Sequence of chain 1.J:
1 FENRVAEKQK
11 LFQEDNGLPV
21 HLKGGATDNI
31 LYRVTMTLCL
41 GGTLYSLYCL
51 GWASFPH

Binding-site contacts:
Ligand atom C4 contacts residue PHE55 of chain 1.J at 3.9 Å (hydrophobic).
Ligand atom C57 contacts residue HIS41 of chain 1.L at 3.2 Å.
Ligand atom C3 contacts residue PHE55 of chain 1.J at 4.2 Å (hydrophobic).
Ligand atom C31 contacts residue LEU113 of chain 1.A at 4.1 Å (hydrophobic).
Ligand atom O49 contacts residue ARG40 of chain 1.L at 3.0 Å (salt-bridge).
Ligand atom O61 contacts residue PHE55 of chain 1.J at 4.1 Å.
Ligand atom C31 contacts residue ALA34 of chain 1.L at 4.2 Å (hydrophobic).
Ligand atom O16 contacts residue HIS41 of chain 1.L at 4.1 Å.
Ligand atom C6 contacts residue ARG40 of chain 1.L at 4.0 Å.
Ligand atom O61 contacts residue HIS41 of chain 1.L at 2.5 Å (h-bond).
Ligand atom C57 contacts residue PHE55 of chain 1.J at 3.2 Å (hydrophobic).
Ligand atom O55 contacts residue ARG40 of chain 1.L at 3.9 Å.
Ligand atom O61 contacts residue LYS45 of chain 1.L at 3.7 Å.
Ligand atom C4 contacts residue LEU44 of chain 1.L at 4.2 Å (hydrophobic).
Ligand atom C28 contacts residue ILE38 of chain 1.L at 3.8 Å (hydrophobic).
Ligand atom C25 contacts residue MET117 of chain 1.A at 4.4 Å (hydrophobic).
Ligand atom C22 contacts residue MET117 of chain 1.A at 4.0 Å (hydrophobic).
Ligand atom C1 contacts residue ARG40 of chain 1.L at 3.6 Å.
Ligand atom C57 contacts residue LEU44 of chain 1.L at 4.1 Å (hydrophobic).
Ligand atom O5 contacts residue PHE55 of chain 1.J at 3.8 Å.
Ligand atom C4 contacts residue HIS41 of chain 1.L at 3.4 Å.
Ligand atom C2 contacts residue LEU44 of chain 1.L at 4.5 Å (hydrophobic).
Ligand atom C19 contacts residue MET117 of chain 1.A at 3.7 Å (hydrophobic).
Ligand atom C18 contacts residue PHE37 of chain 1.L at 3.8 Å (hydrophobic).
Ligand atom C18 contacts residue HIS41 of chain 1.L at 3.7 Å.
Ligand atom C28 contacts residue LEU113 of chain 1.A at 4.2 Å (hydrophobic).
Ligand atom C22 contacts residue ILE38 of chain 1.L at 4.3 Å (hydrophobic).
Ligand atom O61 contacts residue LEU44 of chain 1.L at 3.5 Å.
Ligand atom C22 contacts residue PHE37 of chain 1.L at 4.1 Å (hydrophobic).
Ligand atom O5 contacts residue HIS41 of chain 1.L at 2.8 Å (h-bond).
Ligand atom C28 contacts residue ALA34 of chain 1.L at 4.3 Å (hydrophobic).
Ligand atom C2 contacts residue ARG40 of chain 1.L at 3.4 Å.
Ligand atom C18 contacts residue MET117 of chain 1.A at 4.2 Å (hydrophobic).
Ligand atom C3 contacts residue LEU44 of chain 1.L at 4.4 Å (hydrophobic).
Ligand atom O7 contacts residue LEU44 of chain 1.L at 3.8 Å.
Ligand atom C6 contacts residue HIS41 of chain 1.L at 3.9 Å.

The protein below binds the small molecule below.
Small molecule (SMILES): CCCCCCCCCCO[C@@H]1O[C@H](CO)[C@@H](O[C@H]2O[C@H](CO)[C@@H](O)[C@H](O)[C@H]2O)[C@H](O)[C@H]1O

Sequence of chain 1.L:
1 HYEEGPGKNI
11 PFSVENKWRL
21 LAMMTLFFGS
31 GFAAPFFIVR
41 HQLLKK

Sequence of chain 1.A:
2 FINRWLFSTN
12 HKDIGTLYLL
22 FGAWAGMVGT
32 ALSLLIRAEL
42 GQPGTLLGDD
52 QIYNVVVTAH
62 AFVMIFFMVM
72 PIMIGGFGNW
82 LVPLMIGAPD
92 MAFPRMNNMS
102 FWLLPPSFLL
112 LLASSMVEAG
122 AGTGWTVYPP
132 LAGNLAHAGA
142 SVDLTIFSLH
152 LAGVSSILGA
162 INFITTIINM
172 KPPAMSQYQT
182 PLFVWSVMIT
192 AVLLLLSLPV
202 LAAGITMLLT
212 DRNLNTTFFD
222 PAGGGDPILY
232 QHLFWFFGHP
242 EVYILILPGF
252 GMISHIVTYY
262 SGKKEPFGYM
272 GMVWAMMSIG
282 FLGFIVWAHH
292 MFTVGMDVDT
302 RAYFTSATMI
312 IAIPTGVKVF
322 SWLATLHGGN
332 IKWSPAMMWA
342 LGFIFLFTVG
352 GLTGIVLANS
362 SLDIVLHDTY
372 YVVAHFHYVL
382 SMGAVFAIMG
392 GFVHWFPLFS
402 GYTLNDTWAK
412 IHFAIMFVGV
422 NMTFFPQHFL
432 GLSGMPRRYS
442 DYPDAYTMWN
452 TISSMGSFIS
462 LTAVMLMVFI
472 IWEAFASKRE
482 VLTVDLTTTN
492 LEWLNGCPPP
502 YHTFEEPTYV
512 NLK